Sequence of chain 1.B:
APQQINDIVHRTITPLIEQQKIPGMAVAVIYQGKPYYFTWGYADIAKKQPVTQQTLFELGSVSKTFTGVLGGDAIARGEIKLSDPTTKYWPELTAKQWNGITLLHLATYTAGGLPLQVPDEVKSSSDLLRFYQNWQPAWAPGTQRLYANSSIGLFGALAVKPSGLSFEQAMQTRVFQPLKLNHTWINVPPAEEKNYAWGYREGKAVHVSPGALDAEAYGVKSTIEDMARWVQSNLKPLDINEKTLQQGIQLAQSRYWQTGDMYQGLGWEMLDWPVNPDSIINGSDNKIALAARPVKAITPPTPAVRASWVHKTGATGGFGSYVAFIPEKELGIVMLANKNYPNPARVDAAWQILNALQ

Binding-site contacts:
Ligand atom C6 contacts residue LEU116 of chain 1.B at 4.2 Å (hydrophobic).
Ligand atom C5 contacts residue ASN149 of chain 1.B at 3.5 Å.
Ligand atom C6 contacts residue LYS64 of chain 1.B at 4.4 Å.
Ligand atom C2 contacts residue ASN149 of chain 1.B at 4.1 Å.
Ligand atom C4 contacts residue GLN117 of chain 1.B at 3.7 Å.
Ligand atom C6 contacts residue ASN149 of chain 1.B at 3.9 Å.
Ligand atom N1 contacts residue TYR218 of chain 1.B at 3.6 Å.
Ligand atom N1 contacts residue ALA315 of chain 1.B at 4.5 Å.
Ligand atom C1 contacts residue ASN149 of chain 1.B at 4.0 Å.
Ligand atom C2 contacts residue SER61 of chain 1.B at 3.2 Å.
Ligand atom B contacts residue LYS64 of chain 1.B at 3.7 Å.
Ligand atom C5 contacts residue LEU116 of chain 1.B at 4.0 Å (hydrophobic).
Ligand atom O2 contacts residue LYS64 of chain 1.B at 4.3 Å.
Ligand atom C6 contacts residue SER61 of chain 1.B at 3.6 Å.
Ligand atom O2 contacts residue TYR147 of chain 1.B at 2.6 Å (h-bond).
Ligand atom C1 contacts residue SER61 of chain 1.B at 2.6 Å.
Ligand atom C1 contacts residue LYS64 of chain 1.B at 4.0 Å.
Ligand atom N1 contacts residue ASN149 of chain 1.B at 4.1 Å.
Ligand atom C3 contacts residue ASN149 of chain 1.B at 3.5 Å.
Ligand atom C1 contacts residue TYR147 of chain 1.B at 4.4 Å (hydrophobic).
Ligand atom O1 contacts residue ALA315 of chain 1.B at 2.9 Å (h-bond).
Ligand atom C3 contacts residue ALA315 of chain 1.B at 4.4 Å (hydrophobic).
Ligand atom C2 contacts residue TYR218 of chain 1.B at 3.9 Å (hydrophobic).
Ligand atom B contacts residue SER61 of chain 1.B at 1.4 Å.
Ligand atom O1 contacts residue GLY60 of chain 1.B at 3.9 Å.
Ligand atom B contacts residue ALA315 of chain 1.B at 4.1 Å.
Ligand atom O1 contacts residue SER61 of chain 1.B at 2.2 Å (h-bond).
Ligand atom O2 contacts residue SER61 of chain 1.B at 2.4 Å (h-bond).
Ligand atom C3 contacts residue TYR218 of chain 1.B at 4.0 Å (hydrophobic).
Ligand atom C2 contacts residue ALA315 of chain 1.B at 3.6 Å (hydrophobic).
Ligand atom C4 contacts residue ASN149 of chain 1.B at 3.2 Å.
Ligand atom C5 contacts residue GLN117 of chain 1.B at 4.5 Å.
Ligand atom O1 contacts residue TYR147 of chain 1.B at 4.5 Å.
Ligand atom C6 contacts residue TYR147 of chain 1.B at 4.2 Å (hydrophobic).
Ligand atom B contacts residue TYR147 of chain 1.B at 3.4 Å.
Ligand atom O1 contacts residue GLY314 of chain 1.B at 3.8 Å.
Ligand atom C1 contacts residue ALA315 of chain 1.B at 4.2 Å (hydrophobic).

This protein binds this small molecule.
Small molecule (SMILES): Nc1cccc(B(O)O)c1